The small molecule below binds the protein below.
Small molecule (SMILES): Nc1ccn([C@H]2C[C@H](O[P](=O)(O)OC[C@H]3O[C@@H](n4cnc5c(N)ncnc54)C[C@@H]3O[P](=O)(O)OC[C@H]3O[C@@H](n4ccc(N)nc4=O)C[C@@H]3O)[C@@H](CO[P](=O)(O)O[C@H]3C[C@H](n4ccc(N)nc4=O)O[C@@H]3CO[P](=O)(O)O[C@H]3C[C@H](n4cnc5c(N)ncnc54)O[C@@H]3CO[P](=O)(O)O[C@H]3C[C@H](n4cnc5c(N)ncnc54)O[C@@H]3CO[P](=O)(O)O[C@H]3C[C@H](n4ccc(N)nc4=O)O[C@@H]3COP(=O)=O)O2)c(=O)n1

Sequence of chain 1.M:
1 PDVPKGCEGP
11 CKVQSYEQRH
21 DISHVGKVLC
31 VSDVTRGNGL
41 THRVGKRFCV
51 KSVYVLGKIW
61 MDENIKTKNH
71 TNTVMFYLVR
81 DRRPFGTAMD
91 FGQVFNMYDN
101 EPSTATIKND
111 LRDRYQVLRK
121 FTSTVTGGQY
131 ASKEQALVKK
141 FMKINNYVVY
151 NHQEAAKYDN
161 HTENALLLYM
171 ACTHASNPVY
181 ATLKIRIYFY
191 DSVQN

Sequence of chain 1.U:
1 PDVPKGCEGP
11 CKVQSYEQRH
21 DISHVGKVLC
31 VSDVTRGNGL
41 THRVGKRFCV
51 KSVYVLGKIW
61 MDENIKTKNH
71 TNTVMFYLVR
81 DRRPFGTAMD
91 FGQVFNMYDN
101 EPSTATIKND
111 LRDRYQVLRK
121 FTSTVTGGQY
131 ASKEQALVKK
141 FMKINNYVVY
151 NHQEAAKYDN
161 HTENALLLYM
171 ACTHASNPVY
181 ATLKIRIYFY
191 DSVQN

Binding-site contacts:
Ligand atom OP2 contacts residue ARG186 of chain 1.M at 3.0 Å (salt-bridge).
Ligand atom C2' contacts residue CYS11 of chain 1.M at 3.6 Å (hydrophobic).
Ligand atom C5' contacts residue ASP113 of chain 1.U at 3.2 Å.
Ligand atom C4 contacts residue PHE141 of chain 1.M at 3.4 Å (hydrophobic).
Ligand atom C2' contacts residue TYR188 of chain 1.M at 3.1 Å (hydrophobic).
Ligand atom C5' contacts residue ARG47 of chain 1.G at 3.3 Å.
Ligand atom C3' contacts residue TYR188 of chain 1.M at 3.1 Å (hydrophobic).
Ligand atom OP1 contacts residue ARG82 of chain 1.U at 2.9 Å (salt-bridge).
Ligand atom O4' contacts residue GLN116 of chain 1.U at 3.6 Å.
Ligand atom O2 contacts residue TYR188 of chain 1.M at 3.0 Å.
Ligand atom O3' contacts residue TYR188 of chain 1.M at 2.8 Å (h-bond).
Ligand atom N4 contacts residue LYS51 of chain 1.M at 3.3 Å.
Ligand atom OP1 contacts residue ASP113 of chain 1.U at 2.8 Å (salt-bridge).
Ligand atom C2 contacts residue PHE141 of chain 1.M at 3.4 Å (hydrophobic).
Ligand atom P contacts residue TYR188 of chain 1.M at 3.4 Å.
Ligand atom C5 contacts residue ASP2 of chain 1.M at 3.6 Å.
Ligand atom N3 contacts residue PHE141 of chain 1.M at 3.5 Å.
Ligand atom O5' contacts residue ARG112 of chain 1.U at 3.4 Å.
Ligand atom OP2 contacts residue TYR188 of chain 1.M at 2.8 Å (h-bond).
Ligand atom O3' contacts residue ARG82 of chain 1.U at 3.2 Å (salt-bridge).
Ligand atom O3' contacts residue ARG47 of chain 1.G at 3.4 Å (salt-bridge).
Ligand atom O3' contacts residue LEU118 of chain 1.U at 3.5 Å (h-bond).
Ligand atom C2' contacts residue ASN195 of chain 1.G at 3.6 Å.
Ligand atom O3' contacts residue ASP113 of chain 1.U at 3.3 Å (salt-bridge).
Ligand atom N1 contacts residue PHE141 of chain 1.M at 3.4 Å.
Ligand atom OP2 contacts residue ASN195 of chain 1.G at 3.0 Å (h-bond).
Ligand atom OP1 contacts residue ARG47 of chain 1.G at 3.2 Å (salt-bridge).
Ligand atom OP1 contacts residue ARG112 of chain 1.U at 2.7 Å (salt-bridge).
Ligand atom O3' contacts residue ASN195 of chain 1.G at 3.5 Å (h-bond).
Ligand atom OP2 contacts residue LYS120 of chain 1.U at 2.7 Å (salt-bridge).
Ligand atom N6 contacts residue PHE141 of chain 1.M at 3.6 Å.
Ligand atom O4' contacts residue ARG80 of chain 1.U at 3.5 Å (salt-bridge).
Ligand atom OP1 contacts residue LYS120 of chain 1.U at 2.9 Å (salt-bridge).
Ligand atom OP2 contacts residue TYR54 of chain 1.M at 2.8 Å (h-bond).
Ligand atom C6 contacts residue PHE141 of chain 1.M at 3.4 Å (hydrophobic).
Ligand atom OP1 contacts residue ARG119 of chain 1.U at 3.5 Å.
Ligand atom C5 contacts residue PHE141 of chain 1.M at 3.4 Å (hydrophobic).
Ligand atom OP2 contacts residue ASN195 of chain 1.G at 3.5 Å.
Ligand atom P contacts residue ASP113 of chain 1.U at 3.5 Å.
Ligand atom C5' contacts residue LYS120 of chain 1.U at 3.6 Å.

Sequence of chain 1.G:
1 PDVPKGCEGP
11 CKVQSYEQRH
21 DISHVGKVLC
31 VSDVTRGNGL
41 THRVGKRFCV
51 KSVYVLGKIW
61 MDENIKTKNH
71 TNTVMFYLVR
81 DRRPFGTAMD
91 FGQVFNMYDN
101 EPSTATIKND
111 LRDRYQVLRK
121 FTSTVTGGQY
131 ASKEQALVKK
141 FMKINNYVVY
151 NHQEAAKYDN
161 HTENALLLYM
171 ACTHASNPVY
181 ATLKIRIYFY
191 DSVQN